A small-molecule ligand and the protein it binds are described below.
Small molecule (SMILES): CN(C(=O)c1cc(OS(=O)(=O)c2ccc3ccccc3c2)ccc1NS(=O)(=O)c1ccc2ccccc2c1)[C@@H](CC(=O)O)C(=O)O

Binding-site contacts:
Ligand atom C46 contacts residue TRP95 of chain 1.A at 3.6 Å (hydrophobic).
Ligand atom C21 contacts residue TRP95 of chain 1.A at 3.4 Å (hydrophobic).
Ligand atom S31 contacts residue ASN23 of chain 1.A at 3.6 Å.
Ligand atom O50 contacts residue ARG91 of chain 1.A at 2.6 Å (salt-bridge).
Ligand atom O53 contacts residue ASN23 of chain 1.A at 3.7 Å.
Ligand atom C29 contacts residue ARG91 of chain 1.A at 3.7 Å.
Ligand atom C46 contacts residue ASN23 of chain 1.A at 3.6 Å.
Ligand atom O52 contacts residue LYS22 of chain 1.A at 3.5 Å (salt-bridge).
Ligand atom O19 contacts residue HIS125 of chain 1.A at 3.1 Å (h-bond).
Ligand atom S31 contacts residue LYS22 of chain 1.A at 3.5 Å (salt-bridge).
Ligand atom C41 contacts residue ASN23 of chain 1.A at 3.2 Å.
Ligand atom O52 contacts residue LEU26 of chain 1.A at 2.6 Å.
Ligand atom C22 contacts residue TRP95 of chain 1.A at 3.7 Å (hydrophobic).
Ligand atom C3 contacts residue ARG91 of chain 1.A at 3.6 Å.
Ligand atom C2 contacts residue PRO121 of chain 1.A at 3.6 Å (hydrophobic).
Ligand atom O65 contacts residue ARG91 of chain 1.A at 3.8 Å.
Ligand atom C4 contacts residue ARG91 of chain 1.A at 3.7 Å.
Ligand atom C36 contacts residue ASN23 of chain 1.A at 3.6 Å.
Ligand atom C5 contacts residue ARG91 of chain 1.A at 3.4 Å.
Ligand atom C6 contacts residue ILE94 of chain 1.A at 3.7 Å (hydrophobic).
Ligand atom O54 contacts residue GLY164 of chain 1.A at 3.9 Å.
Ligand atom C42 contacts residue ASN23 of chain 1.A at 3.0 Å.
Ligand atom O54 contacts residue PRO121 of chain 1.A at 3.8 Å.
Ligand atom C14 contacts residue ARG91 of chain 1.A at 3.8 Å.
Ligand atom O19 contacts residue GLY164 of chain 1.A at 3.3 Å.
Ligand atom C33 contacts residue VAL163 of chain 1.A at 3.5 Å (hydrophobic).
Ligand atom C6 contacts residue ARG91 of chain 1.A at 3.4 Å.
Ligand atom S18 contacts residue GLY164 of chain 1.A at 3.8 Å.
Ligand atom O54 contacts residue HIS125 of chain 1.A at 3.2 Å (h-bond).
Ligand atom C35 contacts residue ASN23 of chain 1.A at 3.4 Å.
Ligand atom S18 contacts residue HIS125 of chain 1.A at 3.6 Å (h-bond).
Ligand atom O52 contacts residue ASN23 of chain 1.A at 3.7 Å.
Ligand atom C45 contacts residue ASN23 of chain 1.A at 3.1 Å.
Ligand atom O66 contacts residue PHE328 of chain 1.A at 3.0 Å.
Ligand atom C10 contacts residue ARG91 of chain 1.A at 3.8 Å.
Ligand atom C9 contacts residue ARG91 of chain 1.A at 3.5 Å.
Ligand atom C34 contacts residue ASN23 of chain 1.A at 3.5 Å.
Ligand atom C21 contacts residue ALA92 of chain 1.A at 3.7 Å (hydrophobic).
Ligand atom O19 contacts residue ILE94 of chain 1.A at 3.6 Å.
Ligand atom O53 contacts residue LYS22 of chain 1.A at 2.9 Å (salt-bridge).

Sequence of chain 1.A:
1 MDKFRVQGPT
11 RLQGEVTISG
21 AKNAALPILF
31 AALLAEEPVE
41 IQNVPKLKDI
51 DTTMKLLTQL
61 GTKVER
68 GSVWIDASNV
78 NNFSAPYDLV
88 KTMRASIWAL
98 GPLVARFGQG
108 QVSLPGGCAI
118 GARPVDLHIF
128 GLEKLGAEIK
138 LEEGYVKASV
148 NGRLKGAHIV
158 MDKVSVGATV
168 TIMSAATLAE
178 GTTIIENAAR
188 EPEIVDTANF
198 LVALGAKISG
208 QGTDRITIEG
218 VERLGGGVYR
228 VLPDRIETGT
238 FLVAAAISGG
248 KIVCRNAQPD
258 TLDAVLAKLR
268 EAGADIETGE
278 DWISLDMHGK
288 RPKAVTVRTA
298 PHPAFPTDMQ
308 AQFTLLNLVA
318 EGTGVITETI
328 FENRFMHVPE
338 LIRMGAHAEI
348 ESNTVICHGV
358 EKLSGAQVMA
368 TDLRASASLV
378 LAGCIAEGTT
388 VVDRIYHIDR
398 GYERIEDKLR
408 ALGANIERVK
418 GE